Sequence of chain 1.A:
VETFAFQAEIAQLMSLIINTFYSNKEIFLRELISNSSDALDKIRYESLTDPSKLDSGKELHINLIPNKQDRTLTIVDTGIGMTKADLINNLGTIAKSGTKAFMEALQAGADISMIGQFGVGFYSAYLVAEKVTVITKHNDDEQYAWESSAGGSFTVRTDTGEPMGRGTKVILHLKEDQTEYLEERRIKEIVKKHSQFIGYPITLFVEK

This small molecule binds to this protein.
Small molecule (SMILES): CCCCn1c(Cc2cc(OC)c(OC)c(OC)c2)nc2c(N)ncnc21

Binding-site contacts:
Ligand atom C9 contacts residue PHE138 of chain 1.A at 3.6 Å (hydrophobic).
Ligand atom C11 contacts residue MET98 of chain 1.A at 3.8 Å (hydrophobic).
Ligand atom C12 contacts residue MET98 of chain 1.A at 3.6 Å (hydrophobic).
Ligand atom C4 contacts residue LEU107 of chain 1.A at 3.6 Å (hydrophobic).
Ligand atom C3 contacts residue LEU107 of chain 1.A at 3.6 Å (hydrophobic).
Ligand atom C9 contacts residue ASN51 of chain 1.A at 3.6 Å.
Ligand atom N5 contacts residue ASP93 of chain 1.A at 2.9 Å (salt-bridge).
Ligand atom C5 contacts residue LEU107 of chain 1.A at 4.0 Å (hydrophobic).
Ligand atom N3 contacts residue THR184 of chain 1.A at 3.4 Å (h-bond).
Ligand atom C19 contacts residue ALA111 of chain 1.A at 3.7 Å (hydrophobic).
Ligand atom C13 contacts residue THR184 of chain 1.A at 3.9 Å.
Ligand atom N5 contacts residue THR184 of chain 1.A at 3.7 Å.
Ligand atom C8 contacts residue VAL150 of chain 1.A at 3.8 Å (hydrophobic).
Ligand atom C2 contacts residue MET98 of chain 1.A at 3.8 Å (hydrophobic).
Ligand atom C7 contacts residue TRP162 of chain 1.A at 3.5 Å (hydrophobic).
Ligand atom N1 contacts residue ASN51 of chain 1.A at 3.5 Å.
Ligand atom C1 contacts residue PHE138 of chain 1.A at 3.6 Å (hydrophobic).
Ligand atom C15 contacts residue MET98 of chain 1.A at 3.9 Å (hydrophobic).
Ligand atom C14 contacts residue MET98 of chain 1.A at 3.9 Å (hydrophobic).
Ligand atom C2 contacts residue PHE138 of chain 1.A at 3.9 Å (hydrophobic).
Ligand atom C19 contacts residue TYR139 of chain 1.A at 3.9 Å (hydrophobic).
Ligand atom C14 contacts residue ALA55 of chain 1.A at 3.5 Å (hydrophobic).
Ligand atom O1 contacts residue TYR139 of chain 1.A at 3.7 Å.
Ligand atom C4 contacts residue PHE138 of chain 1.A at 4.0 Å (hydrophobic).
Ligand atom C15 contacts residue LEU107 of chain 1.A at 3.7 Å (hydrophobic).
Ligand atom N3 contacts residue ALA55 of chain 1.A at 3.3 Å.
Ligand atom N2 contacts residue MET98 of chain 1.A at 3.7 Å.
Ligand atom C7 contacts residue PHE138 of chain 1.A at 3.9 Å (hydrophobic).
Ligand atom C2 contacts residue LEU107 of chain 1.A at 4.0 Å (hydrophobic).
Ligand atom C8 contacts residue LEU103 of chain 1.A at 3.6 Å (hydrophobic).
Ligand atom O2 contacts residue LEU103 of chain 1.A at 3.9 Å.
Ligand atom O1 contacts residue LEU107 of chain 1.A at 4.0 Å.
Ligand atom C6 contacts residue PHE138 of chain 1.A at 3.5 Å (hydrophobic).
Ligand atom O3 contacts residue LEU107 of chain 1.A at 3.8 Å.
Ligand atom C13 contacts residue ASP93 of chain 1.A at 4.0 Å.
Ligand atom C7 contacts residue TYR139 of chain 1.A at 3.1 Å (hydrophobic).
Ligand atom C8 contacts residue PHE138 of chain 1.A at 4.0 Å (hydrophobic).
Ligand atom N4 contacts residue MET98 of chain 1.A at 3.5 Å.
Ligand atom O3 contacts residue TYR139 of chain 1.A at 3.8 Å.
Ligand atom N5 contacts residue SER52 of chain 1.A at 4.0 Å.